The small molecule below binds the protein below.
Small molecule (SMILES): CC(=O)N[C@H]1[C@H](O[C@H]2[C@H](O)[C@@H](NC(C)=O)CO[C@@H]2CO)O[C@H](CO)[C@@H](O)[C@@H]1O

Sequence of chain 1.B:
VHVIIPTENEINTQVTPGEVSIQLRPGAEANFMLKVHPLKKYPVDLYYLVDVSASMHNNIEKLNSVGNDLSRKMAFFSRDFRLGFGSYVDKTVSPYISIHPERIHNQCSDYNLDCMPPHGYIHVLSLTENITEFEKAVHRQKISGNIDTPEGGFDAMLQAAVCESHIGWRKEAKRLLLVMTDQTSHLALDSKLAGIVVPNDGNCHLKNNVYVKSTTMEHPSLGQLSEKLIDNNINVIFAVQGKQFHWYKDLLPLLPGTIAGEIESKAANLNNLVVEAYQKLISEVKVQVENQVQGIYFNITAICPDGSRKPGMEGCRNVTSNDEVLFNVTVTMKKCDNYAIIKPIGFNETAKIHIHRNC

Binding-site contacts:
Ligand atom N2 contacts residue ASN191 of chain 1.B at 3.0 Å (h-bond).
Ligand atom O5 contacts residue THR193 of chain 1.B at 4.2 Å.
Ligand atom C8 contacts residue ASN191 of chain 1.B at 4.4 Å.
Ligand atom O5 contacts residue GLU194 of chain 1.B at 4.2 Å.
Ligand atom C1 contacts residue ASN191 of chain 1.B at 1.5 Å.
Ligand atom C2 contacts residue ASN191 of chain 1.B at 2.5 Å.
Ligand atom C8 contacts residue THR193 of chain 1.B at 4.2 Å.
Ligand atom C1 contacts residue THR193 of chain 1.B at 4.5 Å.
Ligand atom C4 contacts residue ASN191 of chain 1.B at 4.3 Å.
Ligand atom O5 contacts residue ASN191 of chain 1.B at 2.4 Å (h-bond).
Ligand atom C3 contacts residue ASN191 of chain 1.B at 3.9 Å.
Ligand atom C6 contacts residue THR193 of chain 1.B at 4.0 Å.
Ligand atom C5 contacts residue THR193 of chain 1.B at 4.0 Å.
Ligand atom C5 contacts residue ASN191 of chain 1.B at 3.8 Å.
Ligand atom O7 contacts residue ASN191 of chain 1.B at 3.1 Å (h-bond).
Ligand atom C7 contacts residue ASN191 of chain 1.B at 3.2 Å.